Sequence of chain 2.B:
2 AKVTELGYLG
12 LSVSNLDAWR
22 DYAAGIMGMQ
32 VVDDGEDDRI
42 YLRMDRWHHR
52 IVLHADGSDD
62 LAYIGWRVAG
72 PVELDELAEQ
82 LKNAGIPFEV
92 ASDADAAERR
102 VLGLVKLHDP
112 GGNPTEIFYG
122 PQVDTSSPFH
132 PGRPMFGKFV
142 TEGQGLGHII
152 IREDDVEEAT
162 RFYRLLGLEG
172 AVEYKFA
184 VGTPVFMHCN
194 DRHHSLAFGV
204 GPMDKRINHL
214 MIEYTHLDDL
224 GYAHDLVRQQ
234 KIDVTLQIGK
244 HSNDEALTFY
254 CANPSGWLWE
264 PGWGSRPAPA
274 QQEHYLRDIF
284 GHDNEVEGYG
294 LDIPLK

This small molecule binds to this protein.
Small molecule (SMILES): Cc1cccc(O)c1O

Binding-site contacts:
Ligand atom CA5 contacts residue PHE189 of chain 2.B at 4.2 Å (hydrophobic).
Ligand atom OA1 contacts residue HIS244 of chain 2.B at 3.7 Å.
Ligand atom OA2 contacts residue PHE189 of chain 2.B at 4.0 Å.
Ligand atom CA1 contacts residue ASP247 of chain 2.B at 4.3 Å.
Ligand atom CA2 contacts residue HIS244 of chain 2.B at 3.5 Å.
Ligand atom CA2 contacts residue TYR253 of chain 2.B at 3.5 Å (hydrophobic).
Ligand atom CA6 contacts residue TYR175 of chain 2.B at 3.5 Å (hydrophobic).
Ligand atom OA2 contacts residue HIS244 of chain 2.B at 4.0 Å.
Ligand atom CA2 contacts residue FE1 of chain 2.I at 3.5 Å.
Ligand atom OA1 contacts residue PHE189 of chain 2.B at 3.9 Å.
Ligand atom OA2 contacts residue TYR253 of chain 2.B at 3.1 Å (h-bond).
Ligand atom CA2 contacts residue PHE189 of chain 2.B at 3.8 Å (hydrophobic).
Ligand atom OA1 contacts residue FE1 of chain 2.I at 4.3 Å.
Ligand atom CA4 contacts residue PHE189 of chain 2.B at 4.2 Å (hydrophobic).
Ligand atom CA5 contacts residue TYR175 of chain 2.B at 3.3 Å (hydrophobic).
Ligand atom CA1 contacts residue PHE189 of chain 2.B at 3.7 Å (hydrophobic).
Ligand atom OA1 contacts residue ASP247 of chain 2.B at 3.1 Å (salt-bridge).
Ligand atom CA1 contacts residue HIS244 of chain 2.B at 3.3 Å.
Ligand atom OA1 contacts residue ASN246 of chain 2.B at 2.9 Å (h-bond).
Ligand atom CA5 contacts residue ASP281 of chain 2.B at 4.2 Å.
Ligand atom CB3 contacts residue LEU294 of chain 2.B at 4.3 Å (hydrophobic).
Ligand atom CA3 contacts residue HIS244 of chain 2.B at 3.4 Å.
Ligand atom CA4 contacts residue HIS244 of chain 2.B at 3.2 Å.
Ligand atom CB3 contacts residue ILE151 of chain 2.B at 4.2 Å (hydrophobic).
Ligand atom CA3 contacts residue TYR253 of chain 2.B at 3.7 Å (hydrophobic).
Ligand atom OA2 contacts residue HIS149 of chain 2.B at 4.0 Å.
Ligand atom CA1 contacts residue HIS197 of chain 2.B at 4.3 Å.
Ligand atom OA2 contacts residue HIS212 of chain 2.B at 4.0 Å.
Ligand atom CA6 contacts residue HIS244 of chain 2.B at 3.0 Å.
Ligand atom CA6 contacts residue PHE189 of chain 2.B at 4.1 Å (hydrophobic).
Ligand atom CA6 contacts residue ASN246 of chain 2.B at 2.9 Å.
Ligand atom OA1 contacts residue HIS197 of chain 2.B at 3.3 Å (h-bond).
Ligand atom CA5 contacts residue ASN246 of chain 2.B at 4.1 Å.
Ligand atom CB3 contacts residue HIS244 of chain 2.B at 4.0 Å.
Ligand atom CA3 contacts residue PHE189 of chain 2.B at 4.2 Å (hydrophobic).
Ligand atom CA1 contacts residue ASN246 of chain 2.B at 3.3 Å.
Ligand atom OA2 contacts residue FE1 of chain 2.I at 2.2 Å.
Ligand atom OA2 contacts residue HIS197 of chain 2.B at 4.1 Å.
Ligand atom CA5 contacts residue HIS244 of chain 2.B at 2.9 Å.
Ligand atom CB3 contacts residue TYR253 of chain 2.B at 3.4 Å (hydrophobic).